Binding-site contacts:
Ligand atom C23 contacts residue LEU22 of chain 1.Y at 4.3 Å (hydrophobic).
Ligand atom C24 contacts residue VAL21 of chain 1.Z at 4.4 Å (hydrophobic).
Ligand atom O3 contacts residue GLU14 of chain 1.Z at 2.7 Å (salt-bridge).
Ligand atom C4 contacts residue GLU14 of chain 1.Z at 4.1 Å.
Ligand atom C6 contacts residue TRP19 of chain 1.Y at 4.4 Å (hydrophobic).
Ligand atom C3 contacts residue GLU14 of chain 1.Z at 3.6 Å.
Ligand atom C12 contacts residue ILE17 of chain 1.Z at 3.9 Å (hydrophobic).
Ligand atom C24 contacts residue TRP19 of chain 1.Y at 4.2 Å (hydrophobic).
Ligand atom O26 contacts residue VAL21 of chain 1.Z at 4.1 Å.
Ligand atom C17 contacts residue TRP19 of chain 1.Y at 4.1 Å (hydrophobic).
Ligand atom O7 contacts residue TRP19 of chain 1.Y at 4.3 Å.
Ligand atom C22 contacts residue LEU22 of chain 1.Y at 4.4 Å (hydrophobic).
Ligand atom C22 contacts residue TRP19 of chain 1.Y at 4.0 Å (hydrophobic).
Ligand atom O25 contacts residue ALA23 of chain 1.Y at 3.8 Å.
Ligand atom O12 contacts residue TRP19 of chain 1.Y at 2.9 Å.
Ligand atom O12 contacts residue ILE17 of chain 1.Z at 3.9 Å.
Ligand atom C11 contacts residue ILE17 of chain 1.Z at 4.0 Å (hydrophobic).
Ligand atom C14 contacts residue TRP19 of chain 1.Y at 4.0 Å (hydrophobic).
Ligand atom C24 contacts residue LEU22 of chain 1.Y at 3.9 Å (hydrophobic).
Ligand atom C12 contacts residue TRP19 of chain 1.Y at 4.2 Å (hydrophobic).
Ligand atom C1 contacts residue LYS13 of chain 1.Z at 4.1 Å.
Ligand atom O26 contacts residue ALA23 of chain 1.Y at 4.2 Å.
Ligand atom O25 contacts residue LEU22 of chain 1.Y at 3.2 Å.
Ligand atom C21 contacts residue ILE17 of chain 1.Z at 3.9 Å (hydrophobic).
Ligand atom C9 contacts residue TRP19 of chain 1.Y at 4.3 Å (hydrophobic).
Ligand atom O26 contacts residue LEU22 of chain 1.Y at 4.5 Å.
Ligand atom C2 contacts residue GLU14 of chain 1.Z at 3.7 Å.
Ligand atom O25 contacts residue TRP19 of chain 1.Y at 3.1 Å (h-bond).
Ligand atom C23 contacts residue VAL21 of chain 1.Z at 4.3 Å (hydrophobic).
Ligand atom C2 contacts residue LYS13 of chain 1.Z at 4.3 Å.
Ligand atom C16 contacts residue TRP19 of chain 1.Y at 4.1 Å (hydrophobic).

Sequence of chain 1.Z:
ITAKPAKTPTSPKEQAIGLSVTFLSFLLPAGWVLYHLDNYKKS

Sequence of chain 1.Y:
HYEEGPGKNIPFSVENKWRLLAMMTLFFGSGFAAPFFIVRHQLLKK

This small molecule binds to this protein.
Small molecule (SMILES): C[C@H](CCC(=O)O)[C@H]1CC[C@H]2[C@@H]3[C@H](O)C[C@@H]4C[C@H](O)CC[C@]4(C)[C@H]3C[C@H](O)[C@]12C